Sequence of chain 6.A:
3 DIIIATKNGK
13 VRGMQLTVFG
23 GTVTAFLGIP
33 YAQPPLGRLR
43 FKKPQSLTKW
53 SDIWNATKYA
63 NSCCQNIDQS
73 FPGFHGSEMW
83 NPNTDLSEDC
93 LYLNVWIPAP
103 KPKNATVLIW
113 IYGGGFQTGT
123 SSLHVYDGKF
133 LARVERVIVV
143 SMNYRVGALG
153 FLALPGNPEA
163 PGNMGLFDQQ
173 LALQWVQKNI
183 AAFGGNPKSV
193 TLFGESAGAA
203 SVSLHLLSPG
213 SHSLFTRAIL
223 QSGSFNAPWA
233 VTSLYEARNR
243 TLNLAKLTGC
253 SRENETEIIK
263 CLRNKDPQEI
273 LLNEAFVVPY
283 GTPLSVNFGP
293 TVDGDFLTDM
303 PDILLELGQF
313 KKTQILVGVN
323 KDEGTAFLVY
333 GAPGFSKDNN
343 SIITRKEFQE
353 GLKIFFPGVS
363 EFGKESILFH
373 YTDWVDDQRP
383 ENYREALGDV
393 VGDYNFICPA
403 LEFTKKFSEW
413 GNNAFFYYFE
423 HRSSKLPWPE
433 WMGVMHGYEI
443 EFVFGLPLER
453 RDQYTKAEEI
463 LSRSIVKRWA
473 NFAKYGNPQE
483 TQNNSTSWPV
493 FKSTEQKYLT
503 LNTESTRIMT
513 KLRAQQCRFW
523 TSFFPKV

Binding-site contacts:
Ligand atom O6 contacts residue GLU259 of chain 6.A at 4.0 Å.
Ligand atom O5 contacts residue GLU259 of chain 6.A at 3.8 Å.
Ligand atom N2 contacts residue ASN256 of chain 6.A at 3.0 Å (h-bond).
Ligand atom C7 contacts residue ASN256 of chain 6.A at 3.7 Å.
Ligand atom O4 contacts residue ASN256 of chain 6.A at 4.0 Å.
Ligand atom C3 contacts residue ASN256 of chain 6.A at 3.8 Å.
Ligand atom C2 contacts residue ASN256 of chain 6.A at 2.7 Å.
Ligand atom C5 contacts residue GLU259 of chain 6.A at 3.5 Å.
Ligand atom C6 contacts residue GLU259 of chain 6.A at 3.2 Å.
Ligand atom O4 contacts residue THR258 of chain 6.A at 3.6 Å.
Ligand atom C4 contacts residue THR258 of chain 6.A at 4.4 Å.
Ligand atom C3 contacts residue THR258 of chain 6.A at 4.4 Å.
Ligand atom C4 contacts residue ASN256 of chain 6.A at 4.0 Å.
Ligand atom C1 contacts residue ASN256 of chain 6.A at 1.4 Å.
Ligand atom C5 contacts residue ASN256 of chain 6.A at 3.4 Å.
Ligand atom O7 contacts residue ASN256 of chain 6.A at 3.5 Å (h-bond).
Ligand atom O5 contacts residue ASN256 of chain 6.A at 2.5 Å (h-bond).

This protein binds this small molecule.
Small molecule (SMILES): CC(=O)N[C@@H]1[C@@H](O)[C@H](O)[C@@H](CO)O[C@H]1O